A protein and the small-molecule ligand that binds it are described below.
Small molecule (SMILES): CCCCCCCCC[C@@H](O)CC(=O)O

Binding-site contacts:
Ligand atom C11 contacts residue TYR106 of chain 1.L at 4.0 Å (hydrophobic).
Ligand atom C1 contacts residue ASP126 of chain 1.L at 3.7 Å.
Ligand atom C1 contacts residue ASN1 of chain 1.DA at 1.4 Å.
Ligand atom C7 contacts residue TYR106 of chain 1.L at 3.7 Å (hydrophobic).
Ligand atom C8 contacts residue TYR106 of chain 1.L at 3.7 Å (hydrophobic).
Ligand atom C11 contacts residue VAL107 of chain 1.L at 4.4 Å (hydrophobic).
Ligand atom C10 contacts residue TYR106 of chain 1.L at 4.3 Å (hydrophobic).
Ligand atom O8 contacts residue ASN1 of chain 1.DA at 3.9 Å.
Ligand atom C3 contacts residue ASN1 of chain 1.DA at 3.7 Å.
Ligand atom O contacts residue GLN2 of chain 1.DA at 3.6 Å (h-bond).
Ligand atom C11 contacts residue HIS108 of chain 1.L at 4.0 Å.
Ligand atom C2 contacts residue VAL128 of chain 1.L at 4.0 Å (hydrophobic).
Ligand atom C1 contacts residue GLN2 of chain 1.DA at 4.0 Å.
Ligand atom C12 contacts residue TYR106 of chain 1.L at 3.8 Å (hydrophobic).
Ligand atom C9 contacts residue TYR106 of chain 1.L at 3.3 Å (hydrophobic).
Ligand atom C2 contacts residue ASP126 of chain 1.L at 3.5 Å.
Ligand atom O8 contacts residue PRO127 of chain 1.L at 4.3 Å.
Ligand atom C12 contacts residue HIS108 of chain 1.L at 4.2 Å.
Ligand atom C4 contacts residue VAL128 of chain 1.L at 4.3 Å (hydrophobic).
Ligand atom C6 contacts residue PRO104 of chain 1.L at 4.0 Å (hydrophobic).
Ligand atom C4 contacts residue PRO127 of chain 1.L at 4.1 Å (hydrophobic).
Ligand atom O contacts residue ASN1 of chain 1.DA at 2.3 Å (h-bond).
Ligand atom C2 contacts residue ASN1 of chain 1.DA at 2.4 Å.
Ligand atom C7 contacts residue PRO127 of chain 1.L at 4.1 Å (hydrophobic).
Ligand atom C11 contacts residue PRO127 of chain 1.L at 4.1 Å (hydrophobic).
Ligand atom C7 contacts residue PRO104 of chain 1.L at 4.4 Å (hydrophobic).
Ligand atom C2 contacts residue PRO127 of chain 1.L at 4.5 Å (hydrophobic).

Sequence of chain 1.DA:
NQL

Sequence of chain 1.L:
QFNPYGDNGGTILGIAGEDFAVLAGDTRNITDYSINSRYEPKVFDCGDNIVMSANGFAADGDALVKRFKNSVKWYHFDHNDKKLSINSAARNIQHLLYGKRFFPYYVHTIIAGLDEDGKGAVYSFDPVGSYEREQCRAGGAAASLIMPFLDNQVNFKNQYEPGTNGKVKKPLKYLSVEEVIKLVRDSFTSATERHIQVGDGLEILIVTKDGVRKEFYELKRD